Sequence of chain 1.B:
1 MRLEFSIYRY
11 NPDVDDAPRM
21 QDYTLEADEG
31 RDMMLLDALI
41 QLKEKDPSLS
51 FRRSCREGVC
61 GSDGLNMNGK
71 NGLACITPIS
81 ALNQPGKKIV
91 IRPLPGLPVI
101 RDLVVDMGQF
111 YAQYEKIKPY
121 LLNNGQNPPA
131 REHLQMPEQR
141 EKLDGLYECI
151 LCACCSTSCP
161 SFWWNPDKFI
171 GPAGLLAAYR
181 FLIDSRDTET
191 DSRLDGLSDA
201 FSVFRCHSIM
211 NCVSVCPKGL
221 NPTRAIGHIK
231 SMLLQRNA

The small molecule below binds the protein below.
Small molecule (SMILES): CCCCCC(C)c1cc([N+](=O)[O-])cc([N+](=O)[O-])c1O

Binding-site contacts:
Ligand atom C1 contacts residue TRP164 of chain 1.B at 3.9 Å (hydrophobic).
Ligand atom C8 contacts residue LEU15 of chain 1.C at 4.1 Å (hydrophobic).
Ligand atom C9 contacts residue TYR83 of chain 1.D at 4.0 Å (hydrophobic).
Ligand atom O41 contacts residue PRO160 of chain 1.B at 4.1 Å.
Ligand atom N4 contacts residue PRO160 of chain 1.B at 3.7 Å.
Ligand atom O41 contacts residue PHE20 of chain 1.C at 3.3 Å.
Ligand atom O62 contacts residue ARG31 of chain 1.C at 3.2 Å (salt-bridge).
Ligand atom C1 contacts residue TYR83 of chain 1.D at 3.6 Å (hydrophobic).
Ligand atom N6 contacts residue ARG31 of chain 1.C at 4.1 Å.
Ligand atom C6 contacts residue PRO160 of chain 1.B at 4.0 Å (hydrophobic).
Ligand atom C4 contacts residue ILE28 of chain 1.C at 4.1 Å (hydrophobic).
Ligand atom O42 contacts residue HIS207 of chain 1.B at 3.5 Å.
Ligand atom O62 contacts residue TRP164 of chain 1.B at 3.5 Å (h-bond).
Ligand atom N4 contacts residue ALA24 of chain 1.C at 3.4 Å (h-bond).
Ligand atom N4 contacts residue ILE209 of chain 1.B at 3.9 Å.
Ligand atom C10 contacts residue TRP163 of chain 1.B at 3.5 Å (hydrophobic).
Ligand atom O1 contacts residue TYR83 of chain 1.D at 2.6 Å (h-bond).
Ligand atom C10 contacts residue TRP164 of chain 1.B at 3.8 Å (hydrophobic).
Ligand atom N6 contacts residue TYR83 of chain 1.D at 3.7 Å.
Ligand atom C3 contacts residue ILE209 of chain 1.B at 3.6 Å (hydrophobic).
Ligand atom C2 contacts residue PRO160 of chain 1.B at 3.6 Å (hydrophobic).
Ligand atom O61 contacts residue ILE209 of chain 1.B at 2.9 Å.
Ligand atom O62 contacts residue TYR83 of chain 1.D at 2.8 Å (h-bond).
Ligand atom C7 contacts residue LEU15 of chain 1.C at 4.1 Å (hydrophobic).
Ligand atom C12 contacts residue ILE28 of chain 1.C at 3.4 Å (hydrophobic).
Ligand atom C3 contacts residue PRO160 of chain 1.B at 3.6 Å (hydrophobic).
Ligand atom O61 contacts residue SER27 of chain 1.C at 3.5 Å (h-bond).
Ligand atom O61 contacts residue ALA24 of chain 1.C at 3.1 Å (h-bond).
Ligand atom C11 contacts residue ILE28 of chain 1.C at 3.6 Å (hydrophobic).
Ligand atom C5 contacts residue PRO160 of chain 1.B at 3.6 Å (hydrophobic).
Ligand atom C2 contacts residue TYR83 of chain 1.D at 4.0 Å (hydrophobic).
Ligand atom O62 contacts residue ASP82 of chain 1.D at 3.8 Å.
Ligand atom C10 contacts residue LEU15 of chain 1.C at 3.4 Å (hydrophobic).
Ligand atom O1 contacts residue TRP164 of chain 1.B at 3.2 Å (h-bond).
Ligand atom C5 contacts residue PHE20 of chain 1.C at 4.1 Å (hydrophobic).
Ligand atom C4 contacts residue PRO160 of chain 1.B at 3.4 Å (hydrophobic).
Ligand atom C1 contacts residue PRO160 of chain 1.B at 3.8 Å (hydrophobic).
Ligand atom C9 contacts residue ILE28 of chain 1.C at 3.4 Å (hydrophobic).
Ligand atom C13 contacts residue VAL32 of chain 1.C at 4.0 Å (hydrophobic).
Ligand atom O41 contacts residue ALA24 of chain 1.C at 3.2 Å.

Sequence of chain 1.D:
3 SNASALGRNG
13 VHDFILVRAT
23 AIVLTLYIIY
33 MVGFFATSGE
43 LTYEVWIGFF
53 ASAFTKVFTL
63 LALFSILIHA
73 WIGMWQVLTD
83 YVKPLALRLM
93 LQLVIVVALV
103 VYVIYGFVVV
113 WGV

Sequence of chain 1.C:
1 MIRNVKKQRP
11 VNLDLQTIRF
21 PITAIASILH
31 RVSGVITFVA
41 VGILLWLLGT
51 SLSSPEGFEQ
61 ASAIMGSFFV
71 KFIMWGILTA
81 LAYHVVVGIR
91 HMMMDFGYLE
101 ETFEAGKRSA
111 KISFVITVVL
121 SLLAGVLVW